Sequence of chain 12.K:
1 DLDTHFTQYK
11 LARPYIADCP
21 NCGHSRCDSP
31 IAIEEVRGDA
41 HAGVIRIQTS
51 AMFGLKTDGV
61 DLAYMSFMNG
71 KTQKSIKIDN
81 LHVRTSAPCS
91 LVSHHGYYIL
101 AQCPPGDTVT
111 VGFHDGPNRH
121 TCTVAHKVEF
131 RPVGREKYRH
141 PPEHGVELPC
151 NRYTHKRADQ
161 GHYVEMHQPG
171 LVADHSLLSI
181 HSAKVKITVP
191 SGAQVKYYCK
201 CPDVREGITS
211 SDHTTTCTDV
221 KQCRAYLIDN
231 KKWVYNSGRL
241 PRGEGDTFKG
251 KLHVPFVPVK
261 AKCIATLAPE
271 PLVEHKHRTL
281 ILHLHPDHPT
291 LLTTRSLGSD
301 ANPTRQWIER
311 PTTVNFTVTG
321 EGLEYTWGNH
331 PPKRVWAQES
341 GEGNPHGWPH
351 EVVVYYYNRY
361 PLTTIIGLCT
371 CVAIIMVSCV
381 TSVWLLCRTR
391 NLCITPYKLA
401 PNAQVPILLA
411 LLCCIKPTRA

A small-molecule ligand and the protein it binds are described below.
Small molecule (SMILES): CC(=O)N[C@@H]1[C@@H](O)[C@H](O)[C@@H](CO)O[C@H]1O

Binding-site contacts:
Ligand atom C8 contacts residue ILE281 of chain 12.K at 4.5 Å (hydrophobic).
Ligand atom C7 contacts residue ASN315 of chain 12.K at 3.3 Å.
Ligand atom C4 contacts residue ASN315 of chain 12.K at 4.3 Å.
Ligand atom C1 contacts residue VAL314 of chain 12.K at 4.4 Å (hydrophobic).
Ligand atom C5 contacts residue ASN315 of chain 12.K at 3.7 Å.
Ligand atom C6 contacts residue ASN315 of chain 12.K at 4.5 Å.
Ligand atom C2 contacts residue ASN315 of chain 12.K at 2.5 Å.
Ligand atom O5 contacts residue ASN315 of chain 12.K at 2.4 Å (h-bond).
Ligand atom C6 contacts residue THR313 of chain 12.K at 4.5 Å.
Ligand atom O7 contacts residue ASN315 of chain 12.K at 4.2 Å.
Ligand atom C1 contacts residue ASN315 of chain 12.K at 1.4 Å.
Ligand atom C3 contacts residue ASN315 of chain 12.K at 3.8 Å.
Ligand atom O5 contacts residue VAL314 of chain 12.K at 3.8 Å.
Ligand atom N2 contacts residue ASN315 of chain 12.K at 2.8 Å (h-bond).
Ligand atom C8 contacts residue ASN315 of chain 12.K at 3.5 Å.
Ligand atom O5 contacts residue THR313 of chain 12.K at 4.3 Å.